Sequence of chain 15.B:
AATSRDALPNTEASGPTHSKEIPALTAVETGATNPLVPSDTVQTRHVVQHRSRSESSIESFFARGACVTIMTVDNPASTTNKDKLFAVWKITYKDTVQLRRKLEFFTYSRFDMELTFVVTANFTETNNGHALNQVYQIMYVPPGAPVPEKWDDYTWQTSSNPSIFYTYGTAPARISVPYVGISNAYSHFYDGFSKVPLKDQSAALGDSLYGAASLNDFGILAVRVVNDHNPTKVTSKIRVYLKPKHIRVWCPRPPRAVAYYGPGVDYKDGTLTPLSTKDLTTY

A protein and the small-molecule ligand that binds it are described below.
Small molecule (SMILES): CCOC(=O)c1ccc(OCCCCC2CCN(c3ccc(C)nn3)CC2)cc1

Sequence of chain 15.D:
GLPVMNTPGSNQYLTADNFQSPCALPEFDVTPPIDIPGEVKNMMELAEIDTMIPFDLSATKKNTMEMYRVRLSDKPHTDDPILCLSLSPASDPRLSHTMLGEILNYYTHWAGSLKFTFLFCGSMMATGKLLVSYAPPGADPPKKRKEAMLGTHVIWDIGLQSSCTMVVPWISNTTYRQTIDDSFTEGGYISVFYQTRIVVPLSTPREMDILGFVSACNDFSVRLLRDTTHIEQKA

Binding-site contacts:
Ligand atom O24 contacts residue TYR112 of chain 15.B at 3.8 Å.
Ligand atom C15 contacts residue MET132 of chain 15.B at 3.6 Å (hydrophobic).
Ligand atom C3 contacts residue TYR159 of chain 15.B at 3.7 Å (hydrophobic).
Ligand atom C13 contacts residue PHE237 of chain 15.B at 3.7 Å (hydrophobic).
Ligand atom N6 contacts residue VAL196 of chain 15.B at 3.8 Å.
Ligand atom C1 contacts residue ILE183 of chain 15.B at 3.5 Å (hydrophobic).
Ligand atom C11 contacts residue LEU134 of chain 15.B at 3.8 Å (hydrophobic).
Ligand atom O25 contacts residue TYR112 of chain 15.B at 3.4 Å.
Ligand atom C13 contacts residue MET132 of chain 15.B at 3.8 Å (hydrophobic).
Ligand atom C20 contacts residue PHE237 of chain 15.B at 3.4 Å (hydrophobic).
Ligand atom C23 contacts residue TYR112 of chain 15.B at 3.3 Å (hydrophobic).
Ligand atom C14 contacts residue VAL199 of chain 15.B at 3.8 Å (hydrophobic).
Ligand atom N3 contacts residue LEU240 of chain 15.B at 3.4 Å.
Ligand atom C3 contacts residue PRO181 of chain 15.B at 3.7 Å (hydrophobic).
Ligand atom C4 contacts residue ALA24 of chain 15.D at 3.5 Å (hydrophobic).
Ligand atom C20 contacts residue TYR112 of chain 15.B at 3.4 Å (hydrophobic).
Ligand atom C7 contacts residue TYR159 of chain 15.B at 3.7 Å (hydrophobic).
Ligand atom C14 contacts residue MET132 of chain 15.B at 3.5 Å (hydrophobic).
Ligand atom O25 contacts residue THR111 of chain 15.B at 3.4 Å (h-bond).
Ligand atom C1 contacts residue ILE157 of chain 15.B at 3.4 Å (hydrophobic).
Ligand atom O16 contacts residue MET132 of chain 15.B at 3.6 Å.
Ligand atom C19 contacts residue PHE237 of chain 15.B at 3.5 Å (hydrophobic).
Ligand atom C21 contacts residue TYR112 of chain 15.B at 3.4 Å (hydrophobic).
Ligand atom C18 contacts residue PHE237 of chain 15.B at 3.8 Å (hydrophobic).
Ligand atom C26 contacts residue THR111 of chain 15.B at 3.6 Å.
Ligand atom C4 contacts residue ILE194 of chain 15.B at 3.8 Å (hydrophobic).
Ligand atom C8 contacts residue VAL196 of chain 15.B at 3.7 Å (hydrophobic).
Ligand atom C21 contacts residue PHE237 of chain 15.B at 3.7 Å (hydrophobic).
Ligand atom C23 contacts residue PHE237 of chain 15.B at 3.8 Å (hydrophobic).
Ligand atom C10 contacts residue MET132 of chain 15.B at 3.7 Å (hydrophobic).
Ligand atom C8 contacts residue TYR159 of chain 15.B at 3.5 Å (hydrophobic).
Ligand atom C12 contacts residue VAL199 of chain 15.B at 3.7 Å (hydrophobic).
Ligand atom C3 contacts residue ALA24 of chain 15.D at 3.5 Å (hydrophobic).
Ligand atom C7 contacts residue VAL196 of chain 15.B at 3.5 Å (hydrophobic).
Ligand atom C4 contacts residue TYR159 of chain 15.B at 3.7 Å (hydrophobic).
Ligand atom C5 contacts residue TYR159 of chain 15.B at 3.7 Å (hydrophobic).
Ligand atom N4 contacts residue LEU240 of chain 15.B at 3.3 Å.
Ligand atom C5 contacts residue ILE194 of chain 15.B at 3.8 Å (hydrophobic).
Ligand atom C27 contacts residue ASP236 of chain 15.B at 3.6 Å.
Ligand atom C26 contacts residue LYS113 of chain 15.B at 3.7 Å.